This protein binds this small molecule.
Small molecule (SMILES): CC(=O)N[C@H]1[C@H](O[C@H]2[C@H](O)[C@@H](NC(C)=O)CO[C@@H]2CO)O[C@H](CO)[C@@H](O)[C@@H]1O

Sequence of chain 1.C:
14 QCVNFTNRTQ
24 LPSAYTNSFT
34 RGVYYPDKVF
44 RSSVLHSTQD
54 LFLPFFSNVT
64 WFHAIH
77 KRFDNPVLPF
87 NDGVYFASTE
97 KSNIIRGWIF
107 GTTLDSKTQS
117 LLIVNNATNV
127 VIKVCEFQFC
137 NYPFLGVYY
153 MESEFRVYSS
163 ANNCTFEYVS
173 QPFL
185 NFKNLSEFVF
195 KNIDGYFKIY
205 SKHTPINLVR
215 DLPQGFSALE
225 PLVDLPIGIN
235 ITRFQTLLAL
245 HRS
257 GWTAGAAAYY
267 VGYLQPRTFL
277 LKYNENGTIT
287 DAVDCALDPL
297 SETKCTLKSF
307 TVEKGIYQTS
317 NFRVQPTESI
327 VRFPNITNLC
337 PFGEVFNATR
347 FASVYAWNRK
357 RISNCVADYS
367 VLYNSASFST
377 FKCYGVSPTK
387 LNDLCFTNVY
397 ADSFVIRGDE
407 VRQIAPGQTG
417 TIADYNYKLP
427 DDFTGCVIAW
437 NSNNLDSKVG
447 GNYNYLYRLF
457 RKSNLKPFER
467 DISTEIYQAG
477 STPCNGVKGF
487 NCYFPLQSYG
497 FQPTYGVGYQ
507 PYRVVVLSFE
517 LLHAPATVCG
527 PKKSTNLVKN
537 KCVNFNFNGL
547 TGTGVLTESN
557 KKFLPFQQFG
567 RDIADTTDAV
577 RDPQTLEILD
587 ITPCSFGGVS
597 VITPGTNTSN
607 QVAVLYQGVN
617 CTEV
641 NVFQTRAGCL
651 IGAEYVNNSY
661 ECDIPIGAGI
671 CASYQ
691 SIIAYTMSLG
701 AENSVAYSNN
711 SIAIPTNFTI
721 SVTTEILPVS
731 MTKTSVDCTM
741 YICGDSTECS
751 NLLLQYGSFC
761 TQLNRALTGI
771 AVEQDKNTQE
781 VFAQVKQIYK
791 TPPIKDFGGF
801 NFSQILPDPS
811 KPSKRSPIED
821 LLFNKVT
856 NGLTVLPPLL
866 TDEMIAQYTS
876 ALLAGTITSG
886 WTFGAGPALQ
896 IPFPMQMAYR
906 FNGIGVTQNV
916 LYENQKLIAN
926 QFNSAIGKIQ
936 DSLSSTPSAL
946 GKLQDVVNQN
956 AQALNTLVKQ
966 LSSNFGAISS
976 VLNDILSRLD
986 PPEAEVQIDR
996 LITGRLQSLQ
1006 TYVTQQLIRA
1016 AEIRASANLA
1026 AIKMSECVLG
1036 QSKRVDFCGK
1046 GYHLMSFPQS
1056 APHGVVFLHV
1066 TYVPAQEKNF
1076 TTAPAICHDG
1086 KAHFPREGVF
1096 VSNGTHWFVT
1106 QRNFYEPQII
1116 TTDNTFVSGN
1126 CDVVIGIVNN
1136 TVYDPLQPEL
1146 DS

Binding-site contacts:
Ligand atom C5 contacts residue ASN17 of chain 1.C at 3.7 Å.
Ligand atom C1 contacts residue TYR138 of chain 1.C at 4.2 Å (hydrophobic).
Ligand atom C6 contacts residue ASN137 of chain 1.C at 3.9 Å.
Ligand atom C7 contacts residue ASN137 of chain 1.C at 4.2 Å.
Ligand atom N2 contacts residue ASN17 of chain 1.C at 3.1 Å (h-bond).
Ligand atom C1 contacts residue ASN17 of chain 1.C at 1.5 Å.
Ligand atom O7 contacts residue ASN17 of chain 1.C at 3.3 Å (h-bond).
Ligand atom C8 contacts residue CYS15 of chain 1.C at 3.4 Å (hydrophobic).
Ligand atom O5 contacts residue ASN17 of chain 1.C at 2.4 Å (h-bond).
Ligand atom C8 contacts residue ASN17 of chain 1.C at 4.0 Å.
Ligand atom C4 contacts residue ASN17 of chain 1.C at 4.3 Å.
Ligand atom C3 contacts residue ASN17 of chain 1.C at 3.9 Å.
Ligand atom C1 contacts residue ASN137 of chain 1.C at 4.3 Å.
Ligand atom N2 contacts residue CYS15 of chain 1.C at 4.5 Å.
Ligand atom O7 contacts residue ASN137 of chain 1.C at 3.8 Å.
Ligand atom O5 contacts residue ASN137 of chain 1.C at 3.9 Å.
Ligand atom C5 contacts residue ASN137 of chain 1.C at 3.6 Å.
Ligand atom O5 contacts residue TYR138 of chain 1.C at 4.2 Å.
Ligand atom C2 contacts residue ASN17 of chain 1.C at 2.6 Å.
Ligand atom C7 contacts residue ASN17 of chain 1.C at 3.2 Å.
Ligand atom C8 contacts residue ASN137 of chain 1.C at 4.0 Å.
Ligand atom C3 contacts residue ASN137 of chain 1.C at 4.3 Å.
Ligand atom C4 contacts residue ASN137 of chain 1.C at 4.4 Å.